This protein binds this small molecule.
Small molecule (SMILES): CC[C@H](C)[C@H](N)C(=O)N[C@@H](CO)C(=O)N[C@@H](CCC(=O)O)C(=O)N[C@H](C=O)C(C)C

Binding-site contacts:
Ligand atom C contacts residue VAL4 of chain 50.E at 4.0 Å (hydrophobic).
Ligand atom CB contacts residue ALA2 of chain 50.E at 3.4 Å (hydrophobic).
Ligand atom CA contacts residue ALA2 of chain 50.E at 3.5 Å (hydrophobic).
Ligand atom OE1 contacts residue ASN25 of chain 50.E at 4.4 Å.
Ligand atom C contacts residue GLN3 of chain 50.E at 3.9 Å.
Ligand atom O contacts residue SER5 of chain 50.E at 3.8 Å.
Ligand atom CA contacts residue ALA2 of chain 50.E at 4.0 Å (hydrophobic).
Ligand atom CD contacts residue VAL4 of chain 50.E at 3.8 Å (hydrophobic).
Ligand atom CA contacts residue VAL4 of chain 50.E at 4.0 Å (hydrophobic).
Ligand atom OE1 contacts residue VAL4 of chain 50.E at 3.5 Å.
Ligand atom CA contacts residue GLN3 of chain 50.E at 4.2 Å.
Ligand atom CB contacts residue VAL4 of chain 50.E at 4.5 Å (hydrophobic).
Ligand atom OE2 contacts residue VAL4 of chain 50.E at 3.6 Å.
Ligand atom CG1 contacts residue GLN3 of chain 50.E at 4.1 Å.
Ligand atom CG2 contacts residue ALA2 of chain 50.E at 4.0 Å (hydrophobic).
Ligand atom O contacts residue GLN3 of chain 50.E at 3.1 Å (h-bond).
Ligand atom O contacts residue VAL4 of chain 50.E at 2.9 Å (h-bond).
Ligand atom O contacts residue SER6 of chain 50.E at 4.1 Å.
Ligand atom CG2 contacts residue VAL4 of chain 50.E at 3.8 Å (hydrophobic).
Ligand atom C contacts residue ALA2 of chain 50.E at 4.3 Å (hydrophobic).
Ligand atom CG2 contacts residue SER5 of chain 50.E at 3.7 Å.
Ligand atom CA contacts residue VAL4 of chain 50.E at 3.5 Å (hydrophobic).
Ligand atom N contacts residue VAL4 of chain 50.E at 3.0 Å (h-bond).
Ligand atom CB contacts residue GLN3 of chain 50.E at 3.4 Å.
Ligand atom O contacts residue VAL4 of chain 50.E at 3.8 Å.
Ligand atom C contacts residue VAL4 of chain 50.E at 4.2 Å (hydrophobic).
Ligand atom CB contacts residue GLN3 of chain 50.E at 4.4 Å.
Ligand atom CG2 contacts residue GLN3 of chain 50.E at 3.4 Å.
Ligand atom CB contacts residue ALA2 of chain 50.E at 4.3 Å (hydrophobic).
Ligand atom OG contacts residue GLN3 of chain 50.E at 3.3 Å (h-bond).
Ligand atom O contacts residue ALA2 of chain 50.E at 3.9 Å.
Ligand atom CB contacts residue VAL4 of chain 50.E at 4.3 Å (hydrophobic).
Ligand atom C contacts residue ALA2 of chain 50.E at 3.7 Å (hydrophobic).
Ligand atom N contacts residue ALA2 of chain 50.E at 3.0 Å (h-bond).
Ligand atom C contacts residue VAL4 of chain 50.E at 3.6 Å (hydrophobic).

Sequence of chain 50.E:
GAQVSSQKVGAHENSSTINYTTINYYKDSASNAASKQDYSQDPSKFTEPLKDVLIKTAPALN